A small-molecule ligand and the protein it binds are described below.
Small molecule (SMILES): CC(=O)N[C@H]1[C@H](O[C@H]2[C@H](O)[C@@H](NC(C)=O)CO[C@@H]2CO)O[C@H](CO)[C@@H](O[C@@H]2O[C@H](CO)[C@@H](O)[C@H](O)[C@@H]2O)[C@@H]1O

Binding-site contacts:
Ligand atom C1 contacts residue SER211 of chain 1.C at 4.1 Å.
Ligand atom N2 contacts residue LYS192 of chain 1.C at 4.2 Å.
Ligand atom C7 contacts residue ASN149 of chain 1.C at 3.7 Å.
Ligand atom C8 contacts residue LYS196 of chain 1.C at 3.5 Å.
Ligand atom C2 contacts residue ILE194 of chain 1.C at 3.9 Å (hydrophobic).
Ligand atom O3 contacts residue LYS192 of chain 1.C at 3.1 Å.
Ligand atom C4 contacts residue ASN149 of chain 1.C at 4.2 Å.
Ligand atom C2 contacts residue ASN149 of chain 1.C at 2.4 Å.
Ligand atom C3 contacts residue SER211 of chain 1.C at 4.0 Å.
Ligand atom O7 contacts residue ASN149 of chain 1.C at 4.0 Å.
Ligand atom C3 contacts residue ASN149 of chain 1.C at 3.8 Å.
Ligand atom C1 contacts residue ASN149 of chain 1.C at 1.5 Å.
Ligand atom C8 contacts residue LYS213 of chain 1.C at 3.8 Å.
Ligand atom O7 contacts residue LYS192 of chain 1.C at 3.9 Å.
Ligand atom O6 contacts residue LYS192 of chain 1.C at 3.7 Å.
Ligand atom O5 contacts residue THR151 of chain 1.C at 4.5 Å.
Ligand atom O7 contacts residue PHE212 of chain 1.C at 4.1 Å.
Ligand atom C7 contacts residue LYS192 of chain 1.C at 4.0 Å.
Ligand atom N2 contacts residue SER211 of chain 1.C at 4.2 Å.
Ligand atom O4 contacts residue ILE194 of chain 1.C at 3.2 Å.
Ligand atom N2 contacts residue ASN149 of chain 1.C at 2.9 Å (h-bond).
Ligand atom O5 contacts residue ASN149 of chain 1.C at 2.3 Å (h-bond).
Ligand atom C4 contacts residue ILE194 of chain 1.C at 4.4 Å (hydrophobic).
Ligand atom C8 contacts residue PHE212 of chain 1.C at 4.1 Å (hydrophobic).
Ligand atom O7 contacts residue ILE194 of chain 1.C at 4.5 Å.
Ligand atom O7 contacts residue SER211 of chain 1.C at 2.1 Å (h-bond).
Ligand atom C7 contacts residue LYS196 of chain 1.C at 3.7 Å.
Ligand atom C7 contacts residue SER211 of chain 1.C at 3.4 Å.
Ligand atom O7 contacts residue LYS196 of chain 1.C at 3.2 Å (salt-bridge).
Ligand atom C8 contacts residue TYR191 of chain 1.C at 4.1 Å (hydrophobic).
Ligand atom O5 contacts residue ILE194 of chain 1.C at 3.9 Å.
Ligand atom C8 contacts residue SER211 of chain 1.C at 4.2 Å.
Ligand atom C2 contacts residue SER211 of chain 1.C at 4.3 Å.
Ligand atom C3 contacts residue LYS192 of chain 1.C at 4.3 Å.
Ligand atom C8 contacts residue LYS192 of chain 1.C at 3.9 Å.
Ligand atom C5 contacts residue ASN149 of chain 1.C at 3.7 Å.
Ligand atom C1 contacts residue ILE194 of chain 1.C at 3.9 Å (hydrophobic).
Ligand atom C8 contacts residue ASP190 of chain 1.C at 3.1 Å.

Sequence of chain 1.C:
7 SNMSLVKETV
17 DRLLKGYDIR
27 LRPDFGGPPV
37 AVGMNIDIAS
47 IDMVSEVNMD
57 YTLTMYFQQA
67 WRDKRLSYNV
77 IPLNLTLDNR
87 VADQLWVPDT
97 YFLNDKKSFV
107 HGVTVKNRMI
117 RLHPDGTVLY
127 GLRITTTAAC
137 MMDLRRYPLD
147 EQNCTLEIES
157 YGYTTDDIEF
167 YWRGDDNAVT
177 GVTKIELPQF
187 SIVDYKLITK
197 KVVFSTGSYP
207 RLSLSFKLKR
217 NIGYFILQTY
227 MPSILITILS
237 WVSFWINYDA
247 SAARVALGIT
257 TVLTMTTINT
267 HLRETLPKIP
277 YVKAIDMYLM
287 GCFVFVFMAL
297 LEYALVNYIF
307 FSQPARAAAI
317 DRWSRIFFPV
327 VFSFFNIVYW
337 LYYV